Binding-site contacts:
Ligand atom C2 contacts residue HIS364 of chain 1.A at 3.7 Å.
Ligand atom O2A contacts residue MG1 of chain 1.N at 2.2 Å.
Ligand atom O2B contacts residue LYS231 of chain 1.A at 2.6 Å (salt-bridge).
Ligand atom O2A contacts residue THR232 of chain 1.A at 3.3 Å.
Ligand atom N1 contacts residue GLY187 of chain 1.A at 3.6 Å.
Ligand atom O3G contacts residue MG1 of chain 1.N at 2.1 Å.
Ligand atom N7 contacts residue GLY230 of chain 1.A at 3.3 Å.
Ligand atom O1B contacts residue MG1 of chain 1.N at 2.9 Å.
Ligand atom C8 contacts residue GLY228 of chain 1.A at 3.5 Å.
Ligand atom O1B contacts residue LYS231 of chain 1.A at 3.2 Å (salt-bridge).
Ligand atom C8 contacts residue ALA389 of chain 1.A at 3.7 Å (hydrophobic).
Ligand atom N7 contacts residue THR229 of chain 1.A at 3.0 Å (h-bond).
Ligand atom O3A contacts residue GLY230 of chain 1.A at 3.6 Å.
Ligand atom N6 contacts residue THR229 of chain 1.A at 3.0 Å (h-bond).
Ligand atom PG contacts residue MG1 of chain 1.N at 3.5 Å.
Ligand atom N3 contacts residue HIS364 of chain 1.A at 3.0 Å (h-bond).
Ligand atom O3G contacts residue THR232 of chain 1.A at 3.6 Å (h-bond).
Ligand atom C4 contacts residue LEU233 of chain 1.A at 3.6 Å (hydrophobic).
Ligand atom C2 contacts residue ILE363 of chain 1.A at 3.5 Å (hydrophobic).
Ligand atom O3A contacts residue GLY228 of chain 1.A at 3.3 Å.
Ligand atom O2B contacts residue GLY228 of chain 1.A at 3.2 Å.
Ligand atom PB contacts residue GLY230 of chain 1.A at 3.5 Å.
Ligand atom O1A contacts residue MG1 of chain 1.N at 3.5 Å.
Ligand atom C2' contacts residue LEU233 of chain 1.A at 3.8 Å (hydrophobic).
Ligand atom O2B contacts residue GLY230 of chain 1.A at 2.4 Å (h-bond).
Ligand atom N3 contacts residue LEU233 of chain 1.A at 3.5 Å.
Ligand atom O3B contacts residue LYS231 of chain 1.A at 2.9 Å (salt-bridge).
Ligand atom N6 contacts residue GLY187 of chain 1.A at 3.6 Å (h-bond).
Ligand atom O2B contacts residue THR229 of chain 1.A at 2.8 Å (h-bond).
Ligand atom PB contacts residue LYS231 of chain 1.A at 3.3 Å.
Ligand atom PA contacts residue MG1 of chain 1.N at 3.3 Å.
Ligand atom C2 contacts residue LEU233 of chain 1.A at 3.7 Å (hydrophobic).
Ligand atom O1B contacts residue THR232 of chain 1.A at 3.1 Å (h-bond).
Ligand atom C5 contacts residue THR229 of chain 1.A at 3.7 Å.
Ligand atom N7 contacts residue GLY228 of chain 1.A at 3.4 Å (h-bond).
Ligand atom PB contacts residue GLY228 of chain 1.A at 3.5 Å.
Ligand atom S1G contacts residue GLU285 of chain 1.A at 3.5 Å (salt-bridge).
Ligand atom C5 contacts residue GLY388 of chain 1.A at 3.7 Å.
Ligand atom O2' contacts residue HIS364 of chain 1.A at 3.1 Å.
Ligand atom O3B contacts residue GLY228 of chain 1.A at 2.8 Å (h-bond).

The small molecule below binds the protein below.
Small molecule (SMILES): Nc1ncnc2c1ncn2[C@@H]1O[C@H](COP(=O)(O)OP(=O)(O)OP(O)(O)=S)[C@@H](O)[C@H]1O

Sequence of chain 1.F:
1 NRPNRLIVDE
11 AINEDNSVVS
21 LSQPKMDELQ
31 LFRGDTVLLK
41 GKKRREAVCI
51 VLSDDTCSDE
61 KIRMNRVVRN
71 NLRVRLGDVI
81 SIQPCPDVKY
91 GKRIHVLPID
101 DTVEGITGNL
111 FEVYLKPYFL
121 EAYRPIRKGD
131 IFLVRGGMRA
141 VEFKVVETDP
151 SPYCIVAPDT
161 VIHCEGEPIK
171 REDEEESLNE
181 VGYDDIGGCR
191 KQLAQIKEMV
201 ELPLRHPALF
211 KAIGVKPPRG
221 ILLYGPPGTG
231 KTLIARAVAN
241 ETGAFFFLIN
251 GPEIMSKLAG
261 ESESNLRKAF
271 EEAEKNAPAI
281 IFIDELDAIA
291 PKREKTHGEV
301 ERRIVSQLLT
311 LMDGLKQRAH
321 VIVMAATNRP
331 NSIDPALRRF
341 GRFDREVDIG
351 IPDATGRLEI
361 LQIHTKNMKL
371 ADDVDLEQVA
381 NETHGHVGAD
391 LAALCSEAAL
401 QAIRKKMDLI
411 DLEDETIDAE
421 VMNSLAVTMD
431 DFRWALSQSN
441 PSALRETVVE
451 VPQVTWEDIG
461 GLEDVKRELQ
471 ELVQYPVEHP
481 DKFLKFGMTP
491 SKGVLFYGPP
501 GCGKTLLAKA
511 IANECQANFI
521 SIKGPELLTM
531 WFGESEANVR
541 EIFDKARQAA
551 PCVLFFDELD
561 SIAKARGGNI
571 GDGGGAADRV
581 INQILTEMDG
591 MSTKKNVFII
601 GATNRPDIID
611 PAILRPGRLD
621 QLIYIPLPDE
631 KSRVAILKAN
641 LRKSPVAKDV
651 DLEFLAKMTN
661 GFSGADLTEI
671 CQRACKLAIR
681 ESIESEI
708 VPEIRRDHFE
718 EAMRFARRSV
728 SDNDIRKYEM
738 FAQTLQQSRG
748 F

Sequence of chain 1.A:
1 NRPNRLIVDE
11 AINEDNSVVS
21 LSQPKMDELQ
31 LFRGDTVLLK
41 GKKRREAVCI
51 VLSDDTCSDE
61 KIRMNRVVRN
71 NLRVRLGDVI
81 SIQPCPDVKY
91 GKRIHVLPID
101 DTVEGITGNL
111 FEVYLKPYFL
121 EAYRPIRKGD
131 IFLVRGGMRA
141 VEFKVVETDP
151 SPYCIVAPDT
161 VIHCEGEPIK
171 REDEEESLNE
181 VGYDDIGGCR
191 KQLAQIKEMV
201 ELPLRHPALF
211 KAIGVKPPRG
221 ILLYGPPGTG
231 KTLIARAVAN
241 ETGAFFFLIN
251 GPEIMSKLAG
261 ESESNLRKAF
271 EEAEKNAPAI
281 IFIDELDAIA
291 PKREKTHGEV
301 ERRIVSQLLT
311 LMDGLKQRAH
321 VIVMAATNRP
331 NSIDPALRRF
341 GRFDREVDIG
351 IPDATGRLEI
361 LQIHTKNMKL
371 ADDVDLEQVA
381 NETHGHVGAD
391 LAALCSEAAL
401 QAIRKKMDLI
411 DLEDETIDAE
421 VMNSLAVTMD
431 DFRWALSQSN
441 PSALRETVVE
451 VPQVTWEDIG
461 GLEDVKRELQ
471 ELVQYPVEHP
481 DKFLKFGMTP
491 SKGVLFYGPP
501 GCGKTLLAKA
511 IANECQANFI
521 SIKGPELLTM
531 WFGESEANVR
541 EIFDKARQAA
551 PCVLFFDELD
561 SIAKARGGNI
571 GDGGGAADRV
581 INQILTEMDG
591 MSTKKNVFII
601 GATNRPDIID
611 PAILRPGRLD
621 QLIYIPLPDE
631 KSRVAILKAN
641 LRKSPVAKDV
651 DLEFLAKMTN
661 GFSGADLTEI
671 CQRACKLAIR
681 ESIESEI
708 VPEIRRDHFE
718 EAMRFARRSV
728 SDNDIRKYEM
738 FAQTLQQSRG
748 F